A small-molecule ligand and the protein it binds are described below.
Small molecule (SMILES): CC(=O)N[C@@H]1[C@@H](O)[C@H](O)[C@@H](CO)O[C@H]1O

Binding-site contacts:
Ligand atom C4 contacts residue ASN446 of chain 1.A at 4.2 Å.
Ligand atom C7 contacts residue ASN446 of chain 1.A at 3.6 Å.
Ligand atom N2 contacts residue SER300 of chain 1.A at 3.2 Å (h-bond).
Ligand atom C1 contacts residue ASN446 of chain 1.A at 1.4 Å.
Ligand atom N2 contacts residue ASN446 of chain 1.A at 2.9 Å (h-bond).
Ligand atom C1 contacts residue SER300 of chain 1.A at 3.9 Å.
Ligand atom C2 contacts residue SER300 of chain 1.A at 4.0 Å.
Ligand atom O7 contacts residue SER300 of chain 1.A at 3.7 Å.
Ligand atom C8 contacts residue LEU274 of chain 1.A at 3.9 Å (hydrophobic).
Ligand atom C5 contacts residue ASN446 of chain 1.A at 3.6 Å.
Ligand atom C7 contacts residue SER300 of chain 1.A at 3.1 Å.
Ligand atom C8 contacts residue SER300 of chain 1.A at 3.1 Å.
Ligand atom C3 contacts residue ASN446 of chain 1.A at 3.8 Å.
Ligand atom O7 contacts residue ASN446 of chain 1.A at 4.0 Å.
Ligand atom O5 contacts residue ASN446 of chain 1.A at 2.3 Å (h-bond).
Ligand atom C2 contacts residue ASN446 of chain 1.A at 2.4 Å.

Sequence of chain 1.A:
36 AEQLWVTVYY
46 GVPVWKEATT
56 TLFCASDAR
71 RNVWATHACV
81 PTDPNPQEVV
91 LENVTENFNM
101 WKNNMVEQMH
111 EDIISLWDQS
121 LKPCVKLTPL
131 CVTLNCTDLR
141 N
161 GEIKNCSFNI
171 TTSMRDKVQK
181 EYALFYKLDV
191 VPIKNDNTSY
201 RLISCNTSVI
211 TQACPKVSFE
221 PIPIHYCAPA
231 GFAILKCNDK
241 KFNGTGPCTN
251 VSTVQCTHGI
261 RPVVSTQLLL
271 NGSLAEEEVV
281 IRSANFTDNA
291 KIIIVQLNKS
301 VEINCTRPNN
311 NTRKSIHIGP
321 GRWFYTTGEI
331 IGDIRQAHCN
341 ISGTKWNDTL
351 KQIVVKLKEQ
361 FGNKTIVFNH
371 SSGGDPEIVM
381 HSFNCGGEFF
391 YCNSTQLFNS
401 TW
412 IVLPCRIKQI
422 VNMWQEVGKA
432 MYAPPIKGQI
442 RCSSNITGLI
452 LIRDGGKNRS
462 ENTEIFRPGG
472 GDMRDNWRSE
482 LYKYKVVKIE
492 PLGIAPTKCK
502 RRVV